Binding-site contacts:
Ligand atom C3 contacts residue SER331 of chain 1.D at 3.9 Å.
Ligand atom O7 contacts residue VAL162 of chain 1.D at 4.2 Å.
Ligand atom C8 contacts residue LEU169 of chain 1.D at 3.5 Å (hydrophobic).
Ligand atom O4 contacts residue SER330 of chain 1.D at 4.1 Å.
Ligand atom C1 contacts residue NAG1 of chain 1.YA at 4.4 Å.
Ligand atom C5 contacts residue ASN170 of chain 1.D at 3.7 Å.
Ligand atom O7 contacts residue PRO120 of chain 1.D at 3.7 Å.
Ligand atom C7 contacts residue VAL162 of chain 1.D at 4.4 Å (hydrophobic).
Ligand atom N2 contacts residue ASN170 of chain 1.D at 2.7 Å (h-bond).
Ligand atom C3 contacts residue CYS329 of chain 1.D at 4.4 Å (hydrophobic).
Ligand atom O5 contacts residue NAG1 of chain 1.YA at 3.6 Å.
Ligand atom N2 contacts residue SER331 of chain 1.D at 2.8 Å (h-bond).
Ligand atom O4 contacts residue GLU119 of chain 1.D at 2.9 Å (salt-bridge).
Ligand atom C6 contacts residue NAG1 of chain 1.YA at 4.2 Å.
Ligand atom C8 contacts residue VAL162 of chain 1.D at 4.0 Å (hydrophobic).
Ligand atom C4 contacts residue ASN170 of chain 1.D at 4.2 Å.
Ligand atom C7 contacts residue SER331 of chain 1.D at 3.7 Å.
Ligand atom O6 contacts residue ARG160 of chain 1.D at 3.7 Å.
Ligand atom C2 contacts residue SER330 of chain 1.D at 4.1 Å.
Ligand atom C3 contacts residue ASN170 of chain 1.D at 3.7 Å.
Ligand atom C1 contacts residue ASN170 of chain 1.D at 1.4 Å.
Ligand atom C7 contacts residue ASN170 of chain 1.D at 3.4 Å.
Ligand atom C8 contacts residue ASN269 of chain 1.D at 4.1 Å.
Ligand atom O7 contacts residue ASN170 of chain 1.D at 3.6 Å.
Ligand atom C1 contacts residue SER331 of chain 1.D at 3.8 Å.
Ligand atom O5 contacts residue SER330 of chain 1.D at 4.2 Å.
Ligand atom C8 contacts residue SER331 of chain 1.D at 3.6 Å.
Ligand atom O7 contacts residue ASN269 of chain 1.D at 4.3 Å.
Ligand atom C6 contacts residue GLU119 of chain 1.D at 3.5 Å.
Ligand atom C5 contacts residue GLU119 of chain 1.D at 4.0 Å.
Ligand atom O5 contacts residue ASN170 of chain 1.D at 2.4 Å (h-bond).
Ligand atom O6 contacts residue GLU119 of chain 1.D at 2.8 Å (salt-bridge).
Ligand atom O3 contacts residue CYS329 of chain 1.D at 3.4 Å (h-bond).
Ligand atom C4 contacts residue SER330 of chain 1.D at 4.0 Å.
Ligand atom C1 contacts residue SER330 of chain 1.D at 3.8 Å.
Ligand atom C2 contacts residue SER331 of chain 1.D at 3.6 Å.
Ligand atom C3 contacts residue SER330 of chain 1.D at 3.6 Å.
Ligand atom C4 contacts residue GLU119 of chain 1.D at 3.3 Å.
Ligand atom C2 contacts residue ASN170 of chain 1.D at 2.3 Å.
Ligand atom C5 contacts residue SER330 of chain 1.D at 3.7 Å.

The protein below binds the small molecule below.
Small molecule (SMILES): CC(=O)N[C@@H]1[C@@H](O)[C@H](O)[C@@H](CO)O[C@H]1O

Sequence of chain 1.D:
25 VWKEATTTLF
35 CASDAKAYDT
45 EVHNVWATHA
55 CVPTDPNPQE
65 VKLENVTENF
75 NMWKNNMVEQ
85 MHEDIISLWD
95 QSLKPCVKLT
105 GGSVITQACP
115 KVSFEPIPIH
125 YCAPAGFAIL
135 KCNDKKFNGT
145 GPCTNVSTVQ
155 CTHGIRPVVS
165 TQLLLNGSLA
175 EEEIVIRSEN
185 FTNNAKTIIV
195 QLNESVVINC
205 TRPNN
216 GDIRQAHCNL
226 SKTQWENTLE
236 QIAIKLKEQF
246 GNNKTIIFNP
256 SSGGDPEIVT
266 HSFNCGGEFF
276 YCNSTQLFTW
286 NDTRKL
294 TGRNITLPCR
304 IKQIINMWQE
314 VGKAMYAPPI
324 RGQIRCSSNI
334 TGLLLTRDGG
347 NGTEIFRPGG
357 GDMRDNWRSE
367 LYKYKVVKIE